A small-molecule ligand and the protein it binds are described below.
Small molecule (SMILES): NCCCC[C@H](NC(=O)[C@H](CC(=O)O)NC(=O)[C@@H](N)CC(N)=O)C(=O)N[C@@H](Cc1ccc(O)cc1)C(=O)N[C@@H](CCC(=O)O)C(=O)N1CCC[C@H]1C(=O)N[C@@H](Cc1ccccc1)C(=O)N[C@@H](CC1=CN=C2C=CC=CC12)C(=O)N[C@H](C=O)CCC(=O)O

Sequence of chain 1.B:
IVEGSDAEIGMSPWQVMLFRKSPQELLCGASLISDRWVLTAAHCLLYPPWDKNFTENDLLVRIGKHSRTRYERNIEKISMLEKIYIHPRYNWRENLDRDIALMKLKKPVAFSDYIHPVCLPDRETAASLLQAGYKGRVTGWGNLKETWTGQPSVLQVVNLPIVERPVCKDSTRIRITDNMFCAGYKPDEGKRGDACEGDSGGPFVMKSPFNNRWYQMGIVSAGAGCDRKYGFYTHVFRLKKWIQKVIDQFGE

Binding-site contacts:
Ligand atom OE2 contacts residue TYR71 of chain 1.B at 2.7 Å (h-bond).
Ligand atom OD2 contacts residue ARG68 of chain 1.B at 2.5 Å (salt-bridge).
Ligand atom CD2 contacts residue PHE19 of chain 1.B at 3.5 Å (hydrophobic).
Ligand atom CA contacts residue TYR71 of chain 1.B at 3.7 Å (hydrophobic).
Ligand atom CD contacts residue ARG70 of chain 1.B at 3.3 Å.
Ligand atom O contacts residue TYR71 of chain 1.B at 3.9 Å.
Ligand atom OE2 contacts residue ARG70 of chain 1.B at 2.9 Å (salt-bridge).
Ligand atom CB contacts residue TYR71 of chain 1.B at 3.5 Å (hydrophobic).
Ligand atom CZ2 contacts residue MET80 of chain 1.B at 3.6 Å (hydrophobic).
Ligand atom CZ3 contacts residue LEU60 of chain 1.B at 3.6 Å (hydrophobic).
Ligand atom CD2 contacts residue ILE78 of chain 1.B at 3.9 Å (hydrophobic).
Ligand atom CH2 contacts residue MET80 of chain 1.B at 3.7 Å (hydrophobic).
Ligand atom OE1 contacts residue ARG70 of chain 1.B at 2.9 Å (salt-bridge).
Ligand atom CE1 contacts residue PHE19 of chain 1.B at 3.9 Å (hydrophobic).
Ligand atom NE1 contacts residue ILE78 of chain 1.B at 3.7 Å.
Ligand atom CB contacts residue TYR71 of chain 1.B at 3.3 Å (hydrophobic).
Ligand atom CZ contacts residue PHE19 of chain 1.B at 3.7 Å (hydrophobic).
Ligand atom CZ2 contacts residue LEU60 of chain 1.B at 3.6 Å (hydrophobic).
Ligand atom CE2 contacts residue LEU60 of chain 1.B at 3.9 Å (hydrophobic).
Ligand atom CD2 contacts residue ARG68 of chain 1.B at 3.5 Å.
Ligand atom N contacts residue TYR71 of chain 1.B at 3.8 Å.
Ligand atom OD1 contacts residue ARG68 of chain 1.B at 3.6 Å (salt-bridge).
Ligand atom CG contacts residue ARG68 of chain 1.B at 3.4 Å.
Ligand atom OH contacts residue ARG68 of chain 1.B at 3.7 Å.
Ligand atom N contacts residue THR69 of chain 1.B at 2.8 Å (h-bond).
Ligand atom O contacts residue THR69 of chain 1.B at 3.8 Å.
Ligand atom CE2 contacts residue ARG68 of chain 1.B at 3.4 Å.
Ligand atom CD1 contacts residue ARG62 of chain 1.B at 3.7 Å.
Ligand atom O contacts residue TYR71 of chain 1.B at 3.3 Å.
Ligand atom CH2 contacts residue LEU60 of chain 1.B at 3.4 Å (hydrophobic).
Ligand atom CE1 contacts residue ARG62 of chain 1.B at 3.3 Å.
Ligand atom CB contacts residue THR69 of chain 1.B at 3.6 Å.
Ligand atom C contacts residue THR69 of chain 1.B at 3.6 Å.
Ligand atom OH contacts residue LEU26 of chain 1.B at 3.5 Å (h-bond).
Ligand atom CE2 contacts residue ILE78 of chain 1.B at 3.9 Å (hydrophobic).
Ligand atom CG contacts residue PHE19 of chain 1.B at 3.8 Å (hydrophobic).
Ligand atom CD contacts residue TYR71 of chain 1.B at 3.6 Å (hydrophobic).
Ligand atom OD2 contacts residue GLN156 of chain 1.B at 2.9 Å (h-bond).
Ligand atom CA contacts residue THR69 of chain 1.B at 3.5 Å.
Ligand atom CA contacts residue THR69 of chain 1.B at 3.8 Å.